Sequence of chain 1.J:
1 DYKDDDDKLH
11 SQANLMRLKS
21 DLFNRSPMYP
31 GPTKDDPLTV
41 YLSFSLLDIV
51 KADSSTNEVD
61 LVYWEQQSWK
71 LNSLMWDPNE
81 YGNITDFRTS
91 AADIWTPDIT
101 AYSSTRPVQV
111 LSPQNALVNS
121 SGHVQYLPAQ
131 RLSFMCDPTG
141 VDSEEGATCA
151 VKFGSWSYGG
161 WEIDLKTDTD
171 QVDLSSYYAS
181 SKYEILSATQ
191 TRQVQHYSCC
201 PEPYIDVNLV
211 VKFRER

A small-molecule ligand and the protein it binds are described below.
Small molecule (SMILES): CC(=O)N[C@@H]1[C@@H](O)[C@H](O)[C@@H](CO)O[C@H]1O

Binding-site contacts:
Ligand atom C8 contacts residue GLY82 of chain 1.J at 3.9 Å.
Ligand atom O7 contacts residue ASN83 of chain 1.J at 3.7 Å.
Ligand atom O5 contacts residue ASN83 of chain 1.J at 2.4 Å (h-bond).
Ligand atom C7 contacts residue GLY82 of chain 1.J at 4.5 Å.
Ligand atom C4 contacts residue ASN83 of chain 1.J at 4.1 Å.
Ligand atom C1 contacts residue ASN83 of chain 1.J at 1.4 Å.
Ligand atom N2 contacts residue ASN83 of chain 1.J at 2.7 Å (h-bond).
Ligand atom C3 contacts residue ASN83 of chain 1.J at 3.7 Å.
Ligand atom C2 contacts residue ASN83 of chain 1.J at 2.3 Å.
Ligand atom C7 contacts residue ASN83 of chain 1.J at 3.4 Å.
Ligand atom C8 contacts residue ASN83 of chain 1.J at 4.4 Å.
Ligand atom C5 contacts residue ASN83 of chain 1.J at 3.6 Å.